Sequence of chain 12.A:
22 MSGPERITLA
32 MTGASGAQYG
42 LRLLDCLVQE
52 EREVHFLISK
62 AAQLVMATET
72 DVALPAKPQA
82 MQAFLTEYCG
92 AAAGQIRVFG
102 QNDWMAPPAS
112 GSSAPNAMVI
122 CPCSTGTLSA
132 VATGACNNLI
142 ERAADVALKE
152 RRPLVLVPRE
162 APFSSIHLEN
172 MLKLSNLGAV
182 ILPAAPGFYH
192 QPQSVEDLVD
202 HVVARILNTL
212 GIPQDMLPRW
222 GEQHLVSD

Sequence of chain 6.A:
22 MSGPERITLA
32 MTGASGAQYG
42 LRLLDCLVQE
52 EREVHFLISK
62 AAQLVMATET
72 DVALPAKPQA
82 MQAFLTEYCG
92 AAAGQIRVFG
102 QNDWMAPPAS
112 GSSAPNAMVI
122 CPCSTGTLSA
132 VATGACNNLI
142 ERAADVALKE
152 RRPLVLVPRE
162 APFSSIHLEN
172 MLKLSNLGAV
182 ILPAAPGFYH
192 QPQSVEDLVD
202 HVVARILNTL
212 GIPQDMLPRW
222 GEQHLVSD

This protein binds this small molecule.
Small molecule (SMILES): CC(C)=CCOP(=O)(O)O

Binding-site contacts:
Ligand atom PAJ contacts residue ARG206 of chain 10.A at 3.8 Å.
Ligand atom OAC contacts residue GLU161 of chain 12.A at 2.5 Å (salt-bridge).
Ligand atom PAJ contacts residue SER111 of chain 6.A at 3.7 Å.
Ligand atom PAJ contacts residue GLU161 of chain 12.A at 3.5 Å.
Ligand atom OAC contacts residue LYS150 of chain 6.A at 3.8 Å.
Ligand atom OAE contacts residue SER111 of chain 6.A at 3.6 Å.
Ligand atom OAH contacts residue ARG143 of chain 6.A at 3.5 Å (salt-bridge).
Ligand atom CAF contacts residue SER111 of chain 6.A at 3.7 Å.
Ligand atom PAJ contacts residue ARG143 of chain 6.A at 3.8 Å.
Ligand atom OAE contacts residue GLY112 of chain 6.A at 2.7 Å (h-bond).
Ligand atom CAB contacts residue FNR1 of chain 12.C at 3.7 Å.
Ligand atom CAG contacts residue FNR1 of chain 12.C at 3.2 Å.
Ligand atom CAI contacts residue FNR1 of chain 12.C at 3.5 Å.
Ligand atom CAG contacts residue TYR190 of chain 10.A at 3.6 Å (hydrophobic).
Ligand atom OAC contacts residue ARG160 of chain 12.A at 3.5 Å (salt-bridge).
Ligand atom OAE contacts residue LYS150 of chain 6.A at 2.7 Å (salt-bridge).
Ligand atom OAC contacts residue ARG143 of chain 6.A at 3.0 Å (salt-bridge).
Ligand atom CAG contacts residue SER111 of chain 6.A at 3.8 Å.
Ligand atom OAE contacts residue GLU161 of chain 12.A at 3.7 Å.
Ligand atom OAD contacts residue ARG160 of chain 12.A at 3.2 Å (salt-bridge).
Ligand atom OAH contacts residue TYR190 of chain 10.A at 3.8 Å.
Ligand atom OAE contacts residue ARG206 of chain 10.A at 3.0 Å (salt-bridge).
Ligand atom CAF contacts residue FNR1 of chain 12.C at 3.3 Å.
Ligand atom CAG contacts residue ARG143 of chain 6.A at 3.7 Å.
Ligand atom PAJ contacts residue GLY112 of chain 6.A at 3.9 Å.
Ligand atom CAF contacts residue ALA110 of chain 6.A at 3.6 Å (hydrophobic).
Ligand atom OAD contacts residue TYR190 of chain 10.A at 2.8 Å (h-bond).
Ligand atom OAH contacts residue SER111 of chain 6.A at 2.8 Å (h-bond).
Ligand atom PAJ contacts residue TYR190 of chain 10.A at 3.8 Å.
Ligand atom OAD contacts residue ARG206 of chain 10.A at 2.8 Å (salt-bridge).
Ligand atom CAB contacts residue TYR190 of chain 10.A at 3.7 Å (hydrophobic).
Ligand atom CAB contacts residue SER111 of chain 6.A at 3.8 Å.
Ligand atom CAI contacts residue SER111 of chain 6.A at 3.6 Å.
Ligand atom CAF contacts residue ARG143 of chain 6.A at 3.7 Å.
Ligand atom CAA contacts residue TRP221 of chain 10.A at 3.6 Å (hydrophobic).
Ligand atom OAH contacts residue GLY112 of chain 6.A at 3.8 Å.
Ligand atom CAB contacts residue TRP221 of chain 10.A at 3.6 Å (hydrophobic).
Ligand atom CAA contacts residue TRP105 of chain 6.A at 3.3 Å (hydrophobic).
Ligand atom PAJ contacts residue LYS150 of chain 6.A at 3.7 Å.
Ligand atom CAA contacts residue FNR1 of chain 12.C at 3.6 Å.

Sequence of chain 10.A:
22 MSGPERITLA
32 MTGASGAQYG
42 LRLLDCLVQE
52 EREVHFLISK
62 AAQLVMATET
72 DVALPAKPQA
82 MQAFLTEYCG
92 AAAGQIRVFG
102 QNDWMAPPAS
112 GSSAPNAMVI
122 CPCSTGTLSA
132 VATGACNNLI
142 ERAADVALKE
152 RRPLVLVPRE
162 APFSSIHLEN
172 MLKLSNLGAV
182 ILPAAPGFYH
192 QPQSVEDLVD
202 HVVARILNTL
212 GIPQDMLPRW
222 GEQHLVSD